Binding-site contacts:
Ligand atom O7 contacts residue TYR38 of chain 1.A at 2.7 Å (h-bond).
Ligand atom O7 contacts residue LYS51 of chain 1.A at 4.4 Å.
Ligand atom CL9 contacts residue PHE35 of chain 1.A at 4.2 Å.
Ligand atom C1 contacts residue HIS55 of chain 1.A at 3.9 Å.
Ligand atom C4 contacts residue HEM1 of chain 1.C at 4.3 Å.
Ligand atom C3 contacts residue PHE21 of chain 1.A at 3.2 Å (hydrophobic).
Ligand atom C4 contacts residue VAL59 of chain 1.A at 3.2 Å (hydrophobic).
Ligand atom C5 contacts residue HEM1 of chain 1.C at 3.2 Å.
Ligand atom C3 contacts residue VAL59 of chain 1.A at 3.7 Å (hydrophobic).
Ligand atom C2 contacts residue PHE21 of chain 1.A at 3.7 Å (hydrophobic).
Ligand atom C1 contacts residue HEM1 of chain 1.C at 3.8 Å.
Ligand atom C3 contacts residue PHE35 of chain 1.A at 4.0 Å (hydrophobic).
Ligand atom C6 contacts residue HEM1 of chain 1.C at 3.3 Å.
Ligand atom C5 contacts residue PHE35 of chain 1.A at 3.1 Å (hydrophobic).
Ligand atom C5 contacts residue VAL59 of chain 1.A at 3.3 Å (hydrophobic).
Ligand atom C6 contacts residue PHE35 of chain 1.A at 3.4 Å (hydrophobic).
Ligand atom C4 contacts residue PHE21 of chain 1.A at 3.6 Å (hydrophobic).
Ligand atom C1 contacts residue VAL59 of chain 1.A at 4.3 Å (hydrophobic).
Ligand atom C6 contacts residue VAL59 of chain 1.A at 3.9 Å (hydrophobic).
Ligand atom CL9 contacts residue VAL59 of chain 1.A at 3.4 Å.
Ligand atom CL9 contacts residue HEM1 of chain 1.C at 3.6 Å.
Ligand atom C2 contacts residue THR56 of chain 1.A at 3.3 Å.
Ligand atom C4 contacts residue PHE35 of chain 1.A at 3.5 Å (hydrophobic).
Ligand atom C2 contacts residue TYR38 of chain 1.A at 4.1 Å (hydrophobic).
Ligand atom C1 contacts residue TYR38 of chain 1.A at 3.8 Å (hydrophobic).
Ligand atom CL9 contacts residue PHE21 of chain 1.A at 3.6 Å.
Ligand atom O7 contacts residue HIS55 of chain 1.A at 3.1 Å.
Ligand atom C2 contacts residue PHE35 of chain 1.A at 4.2 Å (hydrophobic).
Ligand atom O7 contacts residue PHE35 of chain 1.A at 4.5 Å.
Ligand atom O7 contacts residue HEM1 of chain 1.C at 3.1 Å (h-bond).
Ligand atom C1 contacts residue THR56 of chain 1.A at 4.2 Å.
Ligand atom C2 contacts residue HIS55 of chain 1.A at 4.1 Å.
Ligand atom C2 contacts residue VAL59 of chain 1.A at 4.2 Å (hydrophobic).
Ligand atom C3 contacts residue THR56 of chain 1.A at 3.8 Å.
Ligand atom C1 contacts residue PHE35 of chain 1.A at 3.9 Å (hydrophobic).
Ligand atom O7 contacts residue THR56 of chain 1.A at 4.2 Å.

This small molecule binds to this protein.
Small molecule (SMILES): Oc1ccc(Cl)cc1

Sequence of chain 1.A:
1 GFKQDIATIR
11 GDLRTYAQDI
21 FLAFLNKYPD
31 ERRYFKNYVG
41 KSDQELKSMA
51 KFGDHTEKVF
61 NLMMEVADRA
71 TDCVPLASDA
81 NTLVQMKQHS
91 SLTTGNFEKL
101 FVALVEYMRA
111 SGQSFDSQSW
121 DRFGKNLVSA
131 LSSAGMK